The protein below binds the small molecule below.
Small molecule (SMILES): N#Cc1cnc2ccccc2c1

Binding-site contacts:
Ligand atom C11 contacts residue TRP107 of chain 1.A at 4.0 Å (hydrophobic).
Ligand atom N1 contacts residue TRP107 of chain 1.A at 3.8 Å.
Ligand atom N1 contacts residue MET14 of chain 1.A at 3.6 Å.
Ligand atom C8 contacts residue MET102 of chain 1.A at 3.4 Å (hydrophobic).
Ligand atom C12 contacts residue TRP107 of chain 1.A at 3.9 Å (hydrophobic).
Ligand atom N5 contacts residue ARG17 of chain 1.A at 3.4 Å.
Ligand atom C4 contacts residue ARG17 of chain 1.A at 3.8 Å.
Ligand atom N5 contacts residue GSH1 of chain 1.C at 4.5 Å.
Ligand atom C6 contacts residue TRP107 of chain 1.A at 4.0 Å (hydrophobic).
Ligand atom C2 contacts residue MET14 of chain 1.A at 4.1 Å (hydrophobic).
Ligand atom C7 contacts residue ARG17 of chain 1.A at 3.8 Å.
Ligand atom C2 contacts residue TRP107 of chain 1.A at 3.5 Å (hydrophobic).
Ligand atom C3 contacts residue TRP107 of chain 1.A at 3.6 Å (hydrophobic).
Ligand atom C11 contacts residue ARG17 of chain 1.A at 4.4 Å.
Ligand atom C3 contacts residue GLY16 of chain 1.A at 4.4 Å.
Ligand atom C7 contacts residue TYR155 of chain 1.A at 4.5 Å (hydrophobic).
Ligand atom C8 contacts residue TYR155 of chain 1.A at 3.6 Å (hydrophobic).
Ligand atom C4 contacts residue GSH1 of chain 1.C at 4.1 Å.
Ligand atom C6 contacts residue ARG17 of chain 1.A at 3.8 Å.
Ligand atom C8 contacts residue ASP99 of chain 1.A at 4.3 Å.
Ligand atom C6 contacts residue MET102 of chain 1.A at 4.5 Å (hydrophobic).
Ligand atom C9 contacts residue TYR155 of chain 1.A at 4.4 Å (hydrophobic).
Ligand atom C11 contacts residue GLY16 of chain 1.A at 3.8 Å.
Ligand atom C12 contacts residue GLY16 of chain 1.A at 3.6 Å.
Ligand atom C9 contacts residue GLY16 of chain 1.A at 4.0 Å.
Ligand atom C7 contacts residue MET102 of chain 1.A at 3.7 Å (hydrophobic).
Ligand atom C10 contacts residue GLY16 of chain 1.A at 3.8 Å.
Ligand atom C8 contacts residue ARG17 of chain 1.A at 4.4 Å.
Ligand atom N5 contacts residue TRP107 of chain 1.A at 3.4 Å (h-bond).
Ligand atom C10 contacts residue MET102 of chain 1.A at 4.2 Å (hydrophobic).
Ligand atom C7 contacts residue ASP99 of chain 1.A at 4.5 Å.
Ligand atom N1 contacts residue LEU202 of chain 1.A at 4.1 Å.
Ligand atom C4 contacts residue TRP107 of chain 1.A at 3.2 Å (hydrophobic).
Ligand atom C9 contacts residue MET102 of chain 1.A at 4.0 Å (hydrophobic).

Sequence of chain 1.A:
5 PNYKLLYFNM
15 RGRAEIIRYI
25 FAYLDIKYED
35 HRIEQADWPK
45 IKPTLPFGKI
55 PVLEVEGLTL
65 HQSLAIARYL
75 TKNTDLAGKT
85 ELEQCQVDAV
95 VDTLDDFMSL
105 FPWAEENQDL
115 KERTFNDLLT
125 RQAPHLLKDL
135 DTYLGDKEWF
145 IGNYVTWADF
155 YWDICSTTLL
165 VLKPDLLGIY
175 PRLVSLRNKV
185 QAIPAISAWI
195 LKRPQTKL